A protein and the small-molecule ligand that binds it are described below.
Small molecule (SMILES): CC(=O)N[C@H]1[C@H](O[C@H]2[C@H](O)[C@@H](NC(C)=O)CO[C@@H]2CO)O[C@H](CO)[C@@H](O)[C@@H]1O

Sequence of chain 1.E:
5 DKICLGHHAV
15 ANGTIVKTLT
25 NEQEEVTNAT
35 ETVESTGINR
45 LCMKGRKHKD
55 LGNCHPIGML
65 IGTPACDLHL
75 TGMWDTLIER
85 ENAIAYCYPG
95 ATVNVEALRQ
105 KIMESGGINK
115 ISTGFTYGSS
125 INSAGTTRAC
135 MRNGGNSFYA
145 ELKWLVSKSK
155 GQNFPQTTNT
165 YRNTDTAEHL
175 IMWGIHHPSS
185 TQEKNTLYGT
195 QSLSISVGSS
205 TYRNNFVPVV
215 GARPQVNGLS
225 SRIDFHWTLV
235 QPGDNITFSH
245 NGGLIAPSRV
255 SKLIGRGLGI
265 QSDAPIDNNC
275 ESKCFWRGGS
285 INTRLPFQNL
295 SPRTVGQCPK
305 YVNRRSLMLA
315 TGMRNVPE

Binding-site contacts:
Ligand atom C2 contacts residue ASN239 of chain 1.E at 2.5 Å.
Ligand atom O5 contacts residue ASN239 of chain 1.E at 2.3 Å (h-bond).
Ligand atom O5 contacts residue ARG166 of chain 1.E at 3.1 Å (salt-bridge).
Ligand atom C3 contacts residue ASN239 of chain 1.E at 3.8 Å.
Ligand atom O7 contacts residue PRO218 of chain 1.C at 3.9 Å.
Ligand atom O6 contacts residue ARG166 of chain 1.E at 2.6 Å (salt-bridge).
Ligand atom N2 contacts residue ASN239 of chain 1.E at 2.9 Å (h-bond).
Ligand atom O6 contacts residue ASN239 of chain 1.E at 4.2 Å.
Ligand atom C5 contacts residue ARG166 of chain 1.E at 4.0 Å.
Ligand atom C8 contacts residue SER204 of chain 1.E at 4.2 Å.
Ligand atom C5 contacts residue ASN239 of chain 1.E at 3.6 Å.
Ligand atom C7 contacts residue ASN239 of chain 1.E at 3.5 Å.
Ligand atom O7 contacts residue ASN239 of chain 1.E at 3.7 Å.
Ligand atom N2 contacts residue GLY237 of chain 1.E at 3.7 Å.
Ligand atom C8 contacts residue GLY237 of chain 1.E at 3.5 Å.
Ligand atom C1 contacts residue ARG166 of chain 1.E at 4.0 Å.
Ligand atom C4 contacts residue ASN239 of chain 1.E at 4.3 Å.
Ligand atom O7 contacts residue GLN219 of chain 1.C at 4.4 Å.
Ligand atom C1 contacts residue ASN239 of chain 1.E at 1.5 Å.
Ligand atom C8 contacts residue ASP238 of chain 1.E at 4.1 Å.
Ligand atom C7 contacts residue GLY237 of chain 1.E at 4.1 Å.
Ligand atom C6 contacts residue ARG166 of chain 1.E at 3.8 Å.

Sequence of chain 1.C:
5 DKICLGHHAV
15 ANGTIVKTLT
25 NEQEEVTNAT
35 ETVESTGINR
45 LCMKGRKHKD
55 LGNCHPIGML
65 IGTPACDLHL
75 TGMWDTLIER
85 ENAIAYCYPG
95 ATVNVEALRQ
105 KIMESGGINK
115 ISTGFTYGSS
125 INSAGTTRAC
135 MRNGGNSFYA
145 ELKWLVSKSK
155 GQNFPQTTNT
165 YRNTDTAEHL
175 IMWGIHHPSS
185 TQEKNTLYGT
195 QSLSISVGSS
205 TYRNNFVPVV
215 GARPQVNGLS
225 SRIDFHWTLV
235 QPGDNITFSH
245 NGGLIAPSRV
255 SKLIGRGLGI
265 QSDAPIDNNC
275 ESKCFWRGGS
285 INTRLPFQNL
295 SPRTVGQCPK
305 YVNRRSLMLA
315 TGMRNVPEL